This protein binds this small molecule.
Small molecule (SMILES): NS(=O)(=O)c1cc2c(cc1Cl)N[C@H]([C@H]1C[C@H]3C=C[C@@H]1C3)NS2(=O)=O

Binding-site contacts:
Ligand atom C7 contacts residue LEU239 of chain 1.A at 3.4 Å (hydrophobic).
Ligand atom C14 contacts residue LEU247 of chain 1.A at 3.8 Å (hydrophobic).
Ligand atom S1 contacts residue SER108 of chain 1.A at 3.5 Å (h-bond).
Ligand atom N2 contacts residue SER217 of chain 1.C at 3.0 Å (h-bond).
Ligand atom C14 contacts residue SER217 of chain 1.C at 3.5 Å.
Ligand atom C2 contacts residue PRO105 of chain 1.A at 3.6 Å (hydrophobic).
Ligand atom C1 contacts residue PRO105 of chain 1.A at 3.5 Å (hydrophobic).
Ligand atom C5 contacts residue LEU239 of chain 1.A at 3.6 Å (hydrophobic).
Ligand atom C4 contacts residue LYS218 of chain 1.C at 3.4 Å.
Ligand atom O3 contacts residue MET107 of chain 1.A at 3.6 Å.
Ligand atom O2 contacts residue MET107 of chain 1.A at 3.5 Å.
Ligand atom N3 contacts residue SER217 of chain 1.C at 3.7 Å.
Ligand atom S1 contacts residue PRO105 of chain 1.A at 3.9 Å.
Ligand atom CL contacts residue ASP248 of chain 1.A at 3.4 Å.
Ligand atom C8 contacts residue PRO105 of chain 1.A at 3.6 Å (hydrophobic).
Ligand atom C7 contacts residue LYS104 of chain 1.A at 3.7 Å.
Ligand atom C9 contacts residue SER217 of chain 1.C at 3.9 Å.
Ligand atom C6 contacts residue SER242 of chain 1.A at 3.2 Å.
Ligand atom N1 contacts residue PRO105 of chain 1.A at 2.8 Å (h-bond).
Ligand atom C1 contacts residue SER242 of chain 1.A at 3.8 Å.
Ligand atom C3 contacts residue GLY219 of chain 1.C at 3.8 Å.
Ligand atom O1 contacts residue LYS218 of chain 1.C at 3.9 Å.
Ligand atom C10 contacts residue SER217 of chain 1.C at 3.2 Å.
Ligand atom CL contacts residue LEU247 of chain 1.A at 3.5 Å.
Ligand atom O2 contacts residue SER108 of chain 1.A at 2.9 Å (h-bond).
Ligand atom O4 contacts residue LYS251 of chain 1.A at 3.8 Å.
Ligand atom C4 contacts residue ILE92 of chain 1.C at 3.9 Å (hydrophobic).
Ligand atom C8 contacts residue SER217 of chain 1.C at 3.6 Å.
Ligand atom C8 contacts residue SER242 of chain 1.A at 3.9 Å.
Ligand atom C4 contacts residue GLY219 of chain 1.C at 3.4 Å.
Ligand atom C10 contacts residue SER242 of chain 1.A at 3.7 Å.
Ligand atom C11 contacts residue MET107 of chain 1.A at 3.9 Å (hydrophobic).
Ligand atom O1 contacts residue SER108 of chain 1.A at 3.4 Å (h-bond).
Ligand atom C14 contacts residue SER242 of chain 1.A at 3.6 Å.
Ligand atom O2 contacts residue PRO105 of chain 1.A at 3.6 Å.
Ligand atom N2 contacts residue SER242 of chain 1.A at 2.9 Å (h-bond).
Ligand atom C5 contacts residue ILE92 of chain 1.C at 3.8 Å (hydrophobic).
Ligand atom C11 contacts residue SER108 of chain 1.A at 3.5 Å.
Ligand atom O3 contacts residue SER108 of chain 1.A at 3.1 Å (h-bond).
Ligand atom C12 contacts residue PHE106 of chain 1.A at 3.9 Å (hydrophobic).

Sequence of chain 1.A:
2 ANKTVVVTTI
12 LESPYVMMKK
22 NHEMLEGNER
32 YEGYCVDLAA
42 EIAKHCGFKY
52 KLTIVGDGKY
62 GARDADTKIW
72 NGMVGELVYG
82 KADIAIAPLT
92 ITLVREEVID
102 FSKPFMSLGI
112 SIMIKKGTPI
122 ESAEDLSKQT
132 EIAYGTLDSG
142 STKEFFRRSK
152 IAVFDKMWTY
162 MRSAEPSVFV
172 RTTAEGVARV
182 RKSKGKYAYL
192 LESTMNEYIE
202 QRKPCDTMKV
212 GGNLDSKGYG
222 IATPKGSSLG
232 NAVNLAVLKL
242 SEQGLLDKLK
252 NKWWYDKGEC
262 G

Sequence of chain 1.C:
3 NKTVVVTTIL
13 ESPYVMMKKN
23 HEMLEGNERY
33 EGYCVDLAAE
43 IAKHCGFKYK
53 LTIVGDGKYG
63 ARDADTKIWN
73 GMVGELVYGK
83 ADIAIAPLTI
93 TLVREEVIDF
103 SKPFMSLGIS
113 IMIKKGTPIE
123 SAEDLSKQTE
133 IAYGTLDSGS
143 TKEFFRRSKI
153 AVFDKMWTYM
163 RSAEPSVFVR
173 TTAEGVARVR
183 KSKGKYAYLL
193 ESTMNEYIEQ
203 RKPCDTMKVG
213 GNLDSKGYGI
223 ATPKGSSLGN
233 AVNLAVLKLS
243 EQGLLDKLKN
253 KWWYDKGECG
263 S